Sequence of chain 2.A:
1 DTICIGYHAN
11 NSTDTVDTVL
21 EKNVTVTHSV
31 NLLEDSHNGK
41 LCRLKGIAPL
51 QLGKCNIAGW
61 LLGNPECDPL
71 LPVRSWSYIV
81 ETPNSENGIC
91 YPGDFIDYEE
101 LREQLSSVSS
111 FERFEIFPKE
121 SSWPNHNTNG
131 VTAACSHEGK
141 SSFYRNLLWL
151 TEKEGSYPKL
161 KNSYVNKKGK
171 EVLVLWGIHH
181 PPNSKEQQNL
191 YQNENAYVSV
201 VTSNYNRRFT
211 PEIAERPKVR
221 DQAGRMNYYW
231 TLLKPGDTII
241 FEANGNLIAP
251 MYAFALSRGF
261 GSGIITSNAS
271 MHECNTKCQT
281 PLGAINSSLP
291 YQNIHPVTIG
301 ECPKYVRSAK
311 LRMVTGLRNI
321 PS

Binding-site contacts:
Ligand atom O7 contacts residue ASN23 of chain 2.A at 2.7 Å (h-bond).
Ligand atom O6 contacts residue THR25 of chain 2.A at 4.2 Å.
Ligand atom C7 contacts residue ASN23 of chain 2.A at 3.1 Å.
Ligand atom C5 contacts residue ASN23 of chain 2.A at 3.5 Å.
Ligand atom C1 contacts residue ASN23 of chain 2.A at 1.4 Å.
Ligand atom C6 contacts residue THR15 of chain 2.A at 4.3 Å.
Ligand atom N2 contacts residue ASN23 of chain 2.A at 2.8 Å (h-bond).
Ligand atom C2 contacts residue ASN23 of chain 2.A at 2.3 Å.
Ligand atom C4 contacts residue ASN23 of chain 2.A at 4.1 Å.
Ligand atom O5 contacts residue THR15 of chain 2.A at 4.1 Å.
Ligand atom C6 contacts residue THR25 of chain 2.A at 4.4 Å.
Ligand atom C8 contacts residue ASN23 of chain 2.A at 4.5 Å.
Ligand atom O5 contacts residue ASN23 of chain 2.A at 2.3 Å (h-bond).
Ligand atom C3 contacts residue ASN23 of chain 2.A at 3.7 Å.
Ligand atom C8 contacts residue THR13 of chain 2.A at 3.8 Å.
Ligand atom C5 contacts residue THR15 of chain 2.A at 4.5 Å.

This protein binds this small molecule.
Small molecule (SMILES): CC(=O)N[C@H]1[C@H](O[C@H]2[C@H](O)[C@@H](NC(C)=O)CO[C@@H]2CO)O[C@H](CO)[C@@H](O)[C@@H]1O